Binding-site contacts:
Ligand atom C3 contacts residue ILE817 of chain 1.A at 3.5 Å (hydrophobic).
Ligand atom C6 contacts residue VAL736 of chain 1.A at 3.6 Å (hydrophobic).
Ligand atom C1 contacts residue MET807 of chain 1.A at 3.7 Å (hydrophobic).
Ligand atom C6 contacts residue TYR721 of chain 1.A at 3.5 Å (hydrophobic).
Ligand atom N4 contacts residue GLU734 of chain 1.A at 3.5 Å (salt-bridge).
Ligand atom C16 contacts residue MET658 of chain 1.A at 3.8 Å (hydrophobic).
Ligand atom N3 contacts residue ILE735 of chain 1.A at 3.6 Å.
Ligand atom N5 contacts residue TRP666 of chain 1.A at 3.7 Å.
Ligand atom C14 contacts residue ASP818 of chain 1.A at 3.5 Å.
Ligand atom C7 contacts residue MET807 of chain 1.A at 3.8 Å (hydrophobic).
Ligand atom C12 contacts residue MET658 of chain 1.A at 3.6 Å (hydrophobic).
Ligand atom C13 contacts residue LYS744 of chain 1.A at 3.5 Å.
Ligand atom C13 contacts residue THR741 of chain 1.A at 3.6 Å.
Ligand atom N1 contacts residue ILE817 of chain 1.A at 3.5 Å.
Ligand atom N6 contacts residue ILE817 of chain 1.A at 3.2 Å.
Ligand atom C8 contacts residue MET658 of chain 1.A at 3.7 Å (hydrophobic).
Ligand atom C1 contacts residue ILE685 of chain 1.A at 3.9 Å (hydrophobic).
Ligand atom O3 contacts residue ILE685 of chain 1.A at 3.0 Å.
Ligand atom C11 contacts residue MET658 of chain 1.A at 3.9 Å (hydrophobic).
Ligand atom C12 contacts residue TRP666 of chain 1.A at 3.9 Å (hydrophobic).
Ligand atom C10 contacts residue LYS744 of chain 1.A at 3.5 Å.
Ligand atom C13 contacts residue ASP804 of chain 1.A at 3.9 Å.
Ligand atom N2 contacts residue ILE685 of chain 1.A at 3.9 Å.
Ligand atom C17 contacts residue ILE817 of chain 1.A at 3.7 Å (hydrophobic).
Ligand atom C4 contacts residue MET807 of chain 1.A at 3.8 Å (hydrophobic).
Ligand atom C14 contacts residue ILE817 of chain 1.A at 3.9 Å (hydrophobic).
Ligand atom C4 contacts residue ILE685 of chain 1.A at 3.7 Å (hydrophobic).
Ligand atom C7 contacts residue MET658 of chain 1.A at 3.5 Å (hydrophobic).
Ligand atom O2 contacts residue ASP818 of chain 1.A at 3.2 Å (salt-bridge).
Ligand atom C2 contacts residue MET807 of chain 1.A at 3.9 Å (hydrophobic).
Ligand atom C5 contacts residue VAL736 of chain 1.A at 3.7 Å (hydrophobic).
Ligand atom C6 contacts residue GLU734 of chain 1.A at 3.1 Å.
Ligand atom O3 contacts residue LYS687 of chain 1.A at 3.8 Å.
Ligand atom O3 contacts residue PRO664 of chain 1.A at 3.7 Å.
Ligand atom N3 contacts residue VAL736 of chain 1.A at 2.9 Å (h-bond).
Ligand atom C9 contacts residue THR741 of chain 1.A at 3.7 Å.
Ligand atom O2 contacts residue LYS687 of chain 1.A at 3.2 Å (salt-bridge).
Ligand atom O1 contacts residue THR741 of chain 1.A at 3.3 Å (h-bond).
Ligand atom N3 contacts residue GLU734 of chain 1.A at 3.6 Å.
Ligand atom N5 contacts residue MET658 of chain 1.A at 3.6 Å.

This protein binds this small molecule.
Small molecule (SMILES): COc1cccc(Nc2nc(N3CCS(=O)(=O)CC3)nc3c2cnn3C)c1

Sequence of chain 1.A:
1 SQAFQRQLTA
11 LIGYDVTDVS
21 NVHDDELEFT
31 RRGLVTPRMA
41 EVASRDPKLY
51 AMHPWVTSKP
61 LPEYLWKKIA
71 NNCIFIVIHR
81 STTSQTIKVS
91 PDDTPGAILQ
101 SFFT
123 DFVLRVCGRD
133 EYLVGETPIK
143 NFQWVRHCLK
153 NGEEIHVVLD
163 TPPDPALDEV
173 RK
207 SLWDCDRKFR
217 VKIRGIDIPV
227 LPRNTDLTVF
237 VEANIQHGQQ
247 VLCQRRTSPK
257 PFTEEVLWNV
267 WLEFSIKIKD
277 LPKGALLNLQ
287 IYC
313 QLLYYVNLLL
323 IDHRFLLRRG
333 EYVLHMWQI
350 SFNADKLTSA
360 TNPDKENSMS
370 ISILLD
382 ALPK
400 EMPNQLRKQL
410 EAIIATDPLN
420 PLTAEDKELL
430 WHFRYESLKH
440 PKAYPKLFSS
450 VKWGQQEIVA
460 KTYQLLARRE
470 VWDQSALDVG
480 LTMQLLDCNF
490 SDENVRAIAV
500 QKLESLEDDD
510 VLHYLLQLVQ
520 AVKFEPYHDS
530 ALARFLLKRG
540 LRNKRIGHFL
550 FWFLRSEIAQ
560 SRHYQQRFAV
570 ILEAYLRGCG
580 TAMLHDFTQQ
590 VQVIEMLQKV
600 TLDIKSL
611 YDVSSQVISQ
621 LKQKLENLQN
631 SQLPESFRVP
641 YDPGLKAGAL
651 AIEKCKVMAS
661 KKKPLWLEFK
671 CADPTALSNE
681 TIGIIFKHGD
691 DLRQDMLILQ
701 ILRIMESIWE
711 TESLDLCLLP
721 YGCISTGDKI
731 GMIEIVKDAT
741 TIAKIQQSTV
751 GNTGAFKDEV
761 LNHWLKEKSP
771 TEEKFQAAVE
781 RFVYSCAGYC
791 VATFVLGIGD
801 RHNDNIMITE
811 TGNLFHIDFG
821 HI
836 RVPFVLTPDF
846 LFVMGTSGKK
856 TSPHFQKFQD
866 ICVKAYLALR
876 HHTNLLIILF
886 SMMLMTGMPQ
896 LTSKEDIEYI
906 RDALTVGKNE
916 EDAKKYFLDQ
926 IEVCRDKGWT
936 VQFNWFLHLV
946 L